Binding-site contacts:
Ligand atom O7 contacts residue TYR75 of chain 1.B at 3.9 Å.
Ligand atom C6 contacts residue ILE163 of chain 1.A at 4.4 Å (hydrophobic).
Ligand atom O5 contacts residue ASN166 of chain 1.A at 2.5 Å (h-bond).
Ligand atom O7 contacts residue ASP73 of chain 1.B at 3.9 Å.
Ligand atom C2 contacts residue ARG161 of chain 1.A at 3.1 Å.
Ligand atom O6 contacts residue THR167 of chain 1.A at 3.4 Å.
Ligand atom C7 contacts residue ASP73 of chain 1.B at 3.7 Å.
Ligand atom C1 contacts residue CYS165 of chain 1.A at 3.9 Å (hydrophobic).
Ligand atom C1 contacts residue ASN166 of chain 1.A at 1.5 Å.
Ligand atom C7 contacts residue ASN166 of chain 1.A at 4.0 Å.
Ligand atom C3 contacts residue ASN166 of chain 1.A at 3.8 Å.
Ligand atom O5 contacts residue CYS165 of chain 1.A at 4.4 Å.
Ligand atom O7 contacts residue ARG161 of chain 1.A at 3.2 Å (salt-bridge).
Ligand atom N2 contacts residue ARG161 of chain 1.A at 3.3 Å (salt-bridge).
Ligand atom N2 contacts residue ASN166 of chain 1.A at 2.8 Å (h-bond).
Ligand atom C3 contacts residue ARG161 of chain 1.A at 4.5 Å.
Ligand atom C7 contacts residue ARG161 of chain 1.A at 3.3 Å.
Ligand atom C7 contacts residue TYR75 of chain 1.B at 4.2 Å (hydrophobic).
Ligand atom C1 contacts residue ARG161 of chain 1.A at 3.5 Å.
Ligand atom C8 contacts residue ARG161 of chain 1.A at 4.3 Å.
Ligand atom O5 contacts residue THR167 of chain 1.A at 4.1 Å.
Ligand atom C4 contacts residue ASN166 of chain 1.A at 4.3 Å.
Ligand atom C6 contacts residue THR167 of chain 1.A at 4.1 Å.
Ligand atom O5 contacts residue ARG161 of chain 1.A at 4.0 Å.
Ligand atom C2 contacts residue ASN166 of chain 1.A at 2.5 Å.
Ligand atom C8 contacts residue ASP73 of chain 1.B at 3.1 Å.
Ligand atom C5 contacts residue ASN166 of chain 1.A at 3.5 Å.
Ligand atom O5 contacts residue ILE163 of chain 1.A at 4.2 Å.
Ligand atom C8 contacts residue TYR75 of chain 1.B at 3.6 Å (hydrophobic).
Ligand atom O6 contacts residue TYR75 of chain 1.B at 3.3 Å.

Sequence of chain 1.A:
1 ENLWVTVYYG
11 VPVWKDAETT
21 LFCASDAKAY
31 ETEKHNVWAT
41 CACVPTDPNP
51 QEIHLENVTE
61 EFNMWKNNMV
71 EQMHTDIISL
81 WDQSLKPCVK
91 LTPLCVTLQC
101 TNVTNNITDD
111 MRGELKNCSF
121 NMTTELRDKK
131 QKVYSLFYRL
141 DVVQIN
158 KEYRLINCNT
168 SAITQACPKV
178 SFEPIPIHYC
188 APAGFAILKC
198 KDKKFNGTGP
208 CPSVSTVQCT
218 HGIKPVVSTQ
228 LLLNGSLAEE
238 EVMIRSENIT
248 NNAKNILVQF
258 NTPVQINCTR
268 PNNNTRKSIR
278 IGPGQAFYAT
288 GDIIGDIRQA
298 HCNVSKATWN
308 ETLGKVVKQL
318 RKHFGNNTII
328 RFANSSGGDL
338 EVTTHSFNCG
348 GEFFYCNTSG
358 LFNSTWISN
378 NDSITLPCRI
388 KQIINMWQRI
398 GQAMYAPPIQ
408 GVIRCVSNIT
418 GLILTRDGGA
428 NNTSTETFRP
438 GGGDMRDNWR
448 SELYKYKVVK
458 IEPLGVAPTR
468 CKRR

This protein binds this small molecule.
Small molecule (SMILES): CC(=O)N[C@H]1[C@H](O[C@H]2[C@H](O)[C@@H](NC(C)=O)CO[C@@H]2CO)O[C@H](CO)[C@@H](O[C@@H]2O[C@H](CO[C@H]3O[C@H](CO)[C@@H](O)[C@H](O)[C@@H]3O)[C@@H](O)[C@H](O)[C@@H]2O)[C@@H]1O

Sequence of chain 1.B:
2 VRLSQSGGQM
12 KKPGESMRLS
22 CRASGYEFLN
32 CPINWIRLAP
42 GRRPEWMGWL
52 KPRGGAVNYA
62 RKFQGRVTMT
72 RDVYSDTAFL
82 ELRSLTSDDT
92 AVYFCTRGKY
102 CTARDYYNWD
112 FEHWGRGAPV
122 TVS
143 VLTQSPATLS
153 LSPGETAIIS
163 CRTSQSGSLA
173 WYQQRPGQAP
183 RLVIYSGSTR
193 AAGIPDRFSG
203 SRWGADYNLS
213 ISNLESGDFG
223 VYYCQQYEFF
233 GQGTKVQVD